Binding-site contacts:
Ligand atom O7 contacts residue ASN457 of chain 1.A at 3.7 Å.
Ligand atom C3 contacts residue ASN457 of chain 1.A at 3.9 Å.
Ligand atom C7 contacts residue ASN457 of chain 1.A at 3.5 Å.
Ligand atom C2 contacts residue ASN457 of chain 1.A at 2.5 Å.
Ligand atom C7 contacts residue GLU455 of chain 1.A at 3.9 Å.
Ligand atom C4 contacts residue ASN457 of chain 1.A at 4.4 Å.
Ligand atom O5 contacts residue ASN457 of chain 1.A at 2.6 Å (h-bond).
Ligand atom N2 contacts residue GLU455 of chain 1.A at 3.3 Å (salt-bridge).
Ligand atom N2 contacts residue ASN457 of chain 1.A at 2.8 Å (h-bond).
Ligand atom C5 contacts residue ASN457 of chain 1.A at 3.9 Å.
Ligand atom C1 contacts residue GLU455 of chain 1.A at 4.2 Å.
Ligand atom C1 contacts residue ASN457 of chain 1.A at 1.5 Å.
Ligand atom C2 contacts residue GLU455 of chain 1.A at 4.4 Å.
Ligand atom C8 contacts residue GLU455 of chain 1.A at 3.8 Å.

Sequence of chain 1.A:
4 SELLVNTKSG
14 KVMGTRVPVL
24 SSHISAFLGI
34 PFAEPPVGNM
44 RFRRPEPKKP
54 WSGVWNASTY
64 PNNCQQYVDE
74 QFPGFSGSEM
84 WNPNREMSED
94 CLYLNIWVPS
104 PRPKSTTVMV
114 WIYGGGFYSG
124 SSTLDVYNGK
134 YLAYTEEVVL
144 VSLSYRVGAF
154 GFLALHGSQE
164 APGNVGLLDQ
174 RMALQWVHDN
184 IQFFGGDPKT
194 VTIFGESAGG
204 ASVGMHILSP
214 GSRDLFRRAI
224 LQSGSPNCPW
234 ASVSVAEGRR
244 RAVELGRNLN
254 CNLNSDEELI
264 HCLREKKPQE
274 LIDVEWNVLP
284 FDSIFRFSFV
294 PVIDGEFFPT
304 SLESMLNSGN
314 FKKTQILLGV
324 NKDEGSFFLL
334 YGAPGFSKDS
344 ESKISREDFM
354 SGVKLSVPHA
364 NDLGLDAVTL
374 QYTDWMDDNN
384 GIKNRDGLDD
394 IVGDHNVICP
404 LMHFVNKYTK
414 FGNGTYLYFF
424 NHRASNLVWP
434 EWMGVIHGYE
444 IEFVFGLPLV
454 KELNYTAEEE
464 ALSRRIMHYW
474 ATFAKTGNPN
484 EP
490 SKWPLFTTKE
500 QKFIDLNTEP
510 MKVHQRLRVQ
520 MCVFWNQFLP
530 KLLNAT

This protein binds this small molecule.
Small molecule (SMILES): CC(=O)N[C@@H]1[C@@H](O)[C@H](O)[C@@H](CO)O[C@H]1O